Binding-site contacts:
Ligand atom C12 contacts residue GLY105 of chain 2.A at 3.6 Å.
Ligand atom OAB contacts residue THR165 of chain 2.A at 2.7 Å (h-bond).
Ligand atom C14 contacts residue LEU24 of chain 2.A at 3.9 Å (hydrophobic).
Ligand atom C1 contacts residue LYS47 of chain 2.A at 3.5 Å.
Ligand atom C16 contacts residue GLN156 of chain 2.A at 3.6 Å.
Ligand atom CAS contacts residue GLY105 of chain 2.A at 3.7 Å.
Ligand atom C6 contacts residue VAL32 of chain 2.A at 3.9 Å (hydrophobic).
Ligand atom OAB contacts residue LYS47 of chain 2.A at 3.0 Å (salt-bridge).
Ligand atom C11 contacts residue GLY105 of chain 2.A at 3.6 Å.
Ligand atom N4 contacts residue VAL32 of chain 2.A at 3.8 Å.
Ligand atom OAB contacts residue ASP166 of chain 2.A at 3.2 Å (salt-bridge).
Ligand atom C7 contacts residue LEU152 of chain 2.A at 3.7 Å (hydrophobic).
Ligand atom C4 contacts residue VAL32 of chain 2.A at 3.8 Å (hydrophobic).
Ligand atom C8 contacts residue THR165 of chain 2.A at 3.4 Å.
Ligand atom C5 contacts residue LEU152 of chain 2.A at 3.9 Å (hydrophobic).
Ligand atom C3 contacts residue VAL32 of chain 2.A at 3.8 Å (hydrophobic).
Ligand atom C11 contacts residue MET102 of chain 2.A at 3.2 Å (hydrophobic).
Ligand atom C1 contacts residue ASP166 of chain 2.A at 3.9 Å.
Ligand atom C4 contacts residue LEU152 of chain 2.A at 3.8 Å (hydrophobic).
Ligand atom C11 contacts residue LEU24 of chain 2.A at 4.0 Å (hydrophobic).
Ligand atom N1 contacts residue LYS47 of chain 2.A at 3.5 Å.
Ligand atom C14 contacts residue GLU106 of chain 2.A at 4.1 Å.
Ligand atom N4 contacts residue LEU152 of chain 2.A at 4.0 Å.
Ligand atom C10 contacts residue MET102 of chain 2.A at 3.3 Å (hydrophobic).
Ligand atom C1 contacts residue THR165 of chain 2.A at 3.5 Å.
Ligand atom N3 contacts residue GLU106 of chain 2.A at 3.2 Å (salt-bridge).
Ligand atom C4 contacts residue GLU106 of chain 2.A at 4.0 Å.
Ligand atom C17 contacts residue GLU103 of chain 2.A at 3.6 Å.
Ligand atom C12 contacts residue LEU24 of chain 2.A at 4.1 Å (hydrophobic).
Ligand atom C6 contacts residue LEU152 of chain 2.A at 3.7 Å (hydrophobic).
Ligand atom C13 contacts residue GLY105 of chain 2.A at 3.8 Å.
Ligand atom N3 contacts residue LEU152 of chain 2.A at 3.7 Å.
Ligand atom C8 contacts residue LEU99 of chain 2.A at 3.5 Å (hydrophobic).
Ligand atom C10 contacts residue LEU24 of chain 2.A at 4.0 Å (hydrophobic).
Ligand atom N1 contacts residue ASP166 of chain 2.A at 3.5 Å (salt-bridge).
Ligand atom O1 contacts residue GLY105 of chain 2.A at 4.0 Å.
Ligand atom C7 contacts residue LEU99 of chain 2.A at 3.9 Å (hydrophobic).
Ligand atom C10 contacts residue GLY105 of chain 2.A at 4.0 Å.
Ligand atom C13 contacts residue LEU24 of chain 2.A at 3.8 Å (hydrophobic).
Ligand atom C2 contacts residue THR165 of chain 2.A at 3.7 Å.

This small molecule binds to this protein.
Small molecule (SMILES): NC(=O)c1ccc2nc(-c3ccc(OCC4CCN(Cc5ccccc5)CC4)cc3)[nH]c2c1

Sequence of chain 2.A:
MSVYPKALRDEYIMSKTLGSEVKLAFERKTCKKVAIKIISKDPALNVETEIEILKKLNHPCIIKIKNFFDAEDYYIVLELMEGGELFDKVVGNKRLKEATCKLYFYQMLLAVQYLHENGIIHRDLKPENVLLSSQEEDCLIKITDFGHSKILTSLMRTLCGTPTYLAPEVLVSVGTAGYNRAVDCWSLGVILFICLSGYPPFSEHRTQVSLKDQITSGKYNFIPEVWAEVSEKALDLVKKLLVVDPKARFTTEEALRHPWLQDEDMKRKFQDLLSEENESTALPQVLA